A small-molecule ligand and the protein it binds are described below.
Small molecule (SMILES): CC(=O)N[C@@H]1[C@@H](O)[C@H](O)[C@@H](CO)O[C@H]1O

Sequence of chain 1.A:
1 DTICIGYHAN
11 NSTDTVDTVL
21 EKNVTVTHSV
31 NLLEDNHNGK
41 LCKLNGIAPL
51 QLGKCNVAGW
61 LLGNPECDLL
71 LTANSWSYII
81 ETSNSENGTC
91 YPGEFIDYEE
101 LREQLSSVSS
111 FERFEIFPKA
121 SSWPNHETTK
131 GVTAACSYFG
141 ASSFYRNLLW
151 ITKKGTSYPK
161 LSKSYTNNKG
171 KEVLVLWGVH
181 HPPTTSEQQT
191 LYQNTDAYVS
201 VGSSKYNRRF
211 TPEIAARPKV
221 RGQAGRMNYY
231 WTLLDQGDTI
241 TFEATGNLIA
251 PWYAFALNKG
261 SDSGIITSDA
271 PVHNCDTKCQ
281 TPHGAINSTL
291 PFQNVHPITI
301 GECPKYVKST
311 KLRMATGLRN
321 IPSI

Binding-site contacts:
Ligand atom C5 contacts residue ASN11 of chain 1.A at 3.7 Å.
Ligand atom O5 contacts residue ASN11 of chain 1.A at 2.4 Å (h-bond).
Ligand atom C3 contacts residue ASN11 of chain 1.A at 3.8 Å.
Ligand atom C2 contacts residue ASN11 of chain 1.A at 2.5 Å.
Ligand atom N2 contacts residue ASN11 of chain 1.A at 2.9 Å (h-bond).
Ligand atom C8 contacts residue ASN11 of chain 1.A at 3.1 Å.
Ligand atom C4 contacts residue ASN11 of chain 1.A at 4.2 Å.
Ligand atom C1 contacts residue ASN11 of chain 1.A at 1.5 Å.
Ligand atom O7 contacts residue ASN11 of chain 1.A at 3.1 Å (h-bond).
Ligand atom C7 contacts residue ASN11 of chain 1.A at 2.8 Å.